A small-molecule ligand and the protein it binds are described below.
Small molecule (SMILES): O=P(O)(O)OC[C@H]1O[C@](O)(COP(=O)(O)O)[C@@H](O)[C@@H]1O

Binding-site contacts:
Ligand atom O4 contacts residue TYR437 of chain 1.H at 2.9 Å (h-bond).
Ligand atom O4 contacts residue THR438 of chain 1.H at 3.5 Å (h-bond).
Ligand atom O5 contacts residue LEU347 of chain 1.H at 3.8 Å.
Ligand atom O3 contacts residue ARG432 of chain 1.H at 2.7 Å (salt-bridge).
Ligand atom C6 contacts residue THR438 of chain 1.H at 3.4 Å.
Ligand atom O3 contacts residue TRP398 of chain 1.H at 3.6 Å.
Ligand atom O1P contacts residue TRP398 of chain 1.H at 2.7 Å (h-bond).
Ligand atom P2 contacts residue THR348 of chain 1.H at 3.6 Å.
Ligand atom O3P contacts residue PRO433 of chain 1.H at 3.6 Å.
Ligand atom O2 contacts residue LEU347 of chain 1.H at 3.5 Å.
Ligand atom P2 contacts residue THR349 of chain 1.H at 3.7 Å.
Ligand atom O6 contacts residue THR349 of chain 1.H at 3.1 Å (h-bond).
Ligand atom O5P contacts residue SER435 of chain 1.H at 3.1 Å (h-bond).
Ligand atom O4P contacts residue THR348 of chain 1.H at 2.5 Å (h-bond).
Ligand atom O2 contacts residue GLY430 of chain 1.H at 3.5 Å (h-bond).
Ligand atom C5 contacts residue GLY434 of chain 1.H at 3.5 Å.
Ligand atom O6 contacts residue THR348 of chain 1.H at 3.6 Å.
Ligand atom O4 contacts residue GLY436 of chain 1.H at 3.7 Å.
Ligand atom O6P contacts residue THR349 of chain 1.H at 3.3 Å (h-bond).
Ligand atom O6P contacts residue THR348 of chain 1.H at 3.6 Å.
Ligand atom O2P contacts residue ARG405 of chain 1.H at 2.7 Å (salt-bridge).
Ligand atom C4 contacts residue GLY434 of chain 1.H at 3.3 Å.
Ligand atom C3 contacts residue GLY434 of chain 1.H at 3.5 Å.
Ligand atom O3 contacts residue GLY430 of chain 1.H at 3.2 Å.
Ligand atom O4P contacts residue ARG352 of chain 1.H at 3.8 Å.
Ligand atom C6 contacts residue SER353 of chain 1.H at 3.7 Å.
Ligand atom O5P contacts residue SER353 of chain 1.H at 3.6 Å.
Ligand atom O1 contacts residue GLY434 of chain 1.H at 3.7 Å.
Ligand atom P2 contacts residue SER435 of chain 1.H at 3.4 Å.
Ligand atom O5P contacts residue GLY436 of chain 1.H at 2.9 Å (h-bond).
Ligand atom O3P contacts residue GLY434 of chain 1.H at 2.9 Å (h-bond).
Ligand atom O6P contacts residue SER435 of chain 1.H at 2.7 Å (h-bond).
Ligand atom C3 contacts residue ARG432 of chain 1.H at 3.2 Å.
Ligand atom O4 contacts residue GLY434 of chain 1.H at 2.5 Å (h-bond).
Ligand atom C6 contacts residue LEU347 of chain 1.H at 3.7 Å (hydrophobic).
Ligand atom P1 contacts residue ARG405 of chain 1.H at 3.7 Å.
Ligand atom O6P contacts residue THR350 of chain 1.H at 2.7 Å (h-bond).
Ligand atom O4P contacts residue SER353 of chain 1.H at 2.7 Å (h-bond).
Ligand atom P2 contacts residue SER353 of chain 1.H at 3.6 Å.
Ligand atom O1P contacts residue ARG405 of chain 1.H at 2.8 Å (salt-bridge).

Sequence of chain 1.H:
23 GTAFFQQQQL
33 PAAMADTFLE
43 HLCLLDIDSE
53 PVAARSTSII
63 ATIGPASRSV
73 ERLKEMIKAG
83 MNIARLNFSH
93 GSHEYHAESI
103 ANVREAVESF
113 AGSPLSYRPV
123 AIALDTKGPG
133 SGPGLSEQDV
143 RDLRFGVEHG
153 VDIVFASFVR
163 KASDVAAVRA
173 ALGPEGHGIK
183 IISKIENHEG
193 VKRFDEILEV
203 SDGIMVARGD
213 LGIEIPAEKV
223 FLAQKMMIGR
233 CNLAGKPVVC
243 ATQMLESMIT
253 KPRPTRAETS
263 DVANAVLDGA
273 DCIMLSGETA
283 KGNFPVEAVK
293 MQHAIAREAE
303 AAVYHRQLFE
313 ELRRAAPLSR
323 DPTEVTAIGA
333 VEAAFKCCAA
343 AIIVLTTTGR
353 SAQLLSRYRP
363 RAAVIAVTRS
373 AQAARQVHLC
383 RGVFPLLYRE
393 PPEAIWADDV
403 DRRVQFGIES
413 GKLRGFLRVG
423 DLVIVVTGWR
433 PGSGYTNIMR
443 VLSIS